Sequence of chain 1.C:
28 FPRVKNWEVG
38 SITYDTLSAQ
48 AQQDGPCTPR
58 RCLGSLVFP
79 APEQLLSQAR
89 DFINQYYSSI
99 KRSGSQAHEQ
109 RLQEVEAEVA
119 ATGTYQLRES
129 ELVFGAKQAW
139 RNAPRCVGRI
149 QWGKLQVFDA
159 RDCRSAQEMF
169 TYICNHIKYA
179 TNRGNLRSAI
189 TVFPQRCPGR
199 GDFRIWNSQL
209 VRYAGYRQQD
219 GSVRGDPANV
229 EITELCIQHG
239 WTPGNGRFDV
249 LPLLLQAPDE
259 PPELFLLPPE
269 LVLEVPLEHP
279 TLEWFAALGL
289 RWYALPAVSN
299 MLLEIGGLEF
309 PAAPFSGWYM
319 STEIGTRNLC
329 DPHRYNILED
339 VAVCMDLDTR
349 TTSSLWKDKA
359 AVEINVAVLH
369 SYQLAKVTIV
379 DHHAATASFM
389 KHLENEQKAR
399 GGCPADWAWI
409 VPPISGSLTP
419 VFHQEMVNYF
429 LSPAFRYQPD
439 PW

This protein binds this small molecule.
Small molecule (SMILES): Cc1cc(N)nc2cc(-c3ccc(CCN)cc3)ccc12

Binding-site contacts:
Ligand atom C02 contacts residue TRP316 of chain 1.C at 3.8 Å (hydrophobic).
Ligand atom N29 contacts residue HEM1 of chain 1.AA at 3.5 Å (h-bond).
Ligand atom C06 contacts residue VAL296 of chain 1.C at 3.5 Å (hydrophobic).
Ligand atom N02 contacts residue MET318 of chain 1.C at 3.9 Å.
Ligand atom C09 contacts residue HEM1 of chain 1.AA at 3.4 Å.
Ligand atom C23 contacts residue HEM1 of chain 1.AA at 3.6 Å.
Ligand atom C02 contacts residue PRO294 of chain 1.C at 4.0 Å (hydrophobic).
Ligand atom C24 contacts residue HEM1 of chain 1.AA at 3.9 Å.
Ligand atom C22 contacts residue ARG325 of chain 1.C at 3.2 Å.
Ligand atom C10 contacts residue GLU321 of chain 1.C at 3.4 Å.
Ligand atom C03 contacts residue HEM1 of chain 1.AA at 3.2 Å.
Ligand atom C04 contacts residue HEM1 of chain 1.AA at 3.7 Å.
Ligand atom C07 contacts residue VAL296 of chain 1.C at 3.2 Å (hydrophobic).
Ligand atom N02 contacts residue PRO294 of chain 1.C at 3.9 Å.
Ligand atom C06 contacts residue PHE313 of chain 1.C at 3.8 Å (hydrophobic).
Ligand atom N02 contacts residue TYR317 of chain 1.C at 3.7 Å.
Ligand atom N02 contacts residue HEM1 of chain 1.AA at 3.6 Å.
Ligand atom C03 contacts residue PRO294 of chain 1.C at 4.0 Å (hydrophobic).
Ligand atom N29 contacts residue TRP407 of chain 1.C at 3.9 Å.
Ligand atom C08 contacts residue HEM1 of chain 1.AA at 4.0 Å.
Ligand atom C27 contacts residue M161 of chain 1.CA at 3.9 Å.
Ligand atom N02 contacts residue GLU321 of chain 1.C at 2.6 Å (salt-bridge).
Ligand atom C02 contacts residue GLU321 of chain 1.C at 3.4 Å.
Ligand atom C07 contacts residue HEM1 of chain 1.AA at 4.0 Å.
Ligand atom C10 contacts residue HEM1 of chain 1.AA at 3.9 Å.
Ligand atom C23 contacts residue ARG325 of chain 1.C at 3.0 Å.
Ligand atom N01 contacts residue GLU321 of chain 1.C at 2.6 Å (salt-bridge).
Ligand atom C09 contacts residue GLU321 of chain 1.C at 3.4 Å.
Ligand atom C02 contacts residue HEM1 of chain 1.AA at 3.6 Å.
Ligand atom C22 contacts residue HEM1 of chain 1.AA at 3.6 Å.
Ligand atom C28 contacts residue M161 of chain 1.CA at 4.0 Å.
Ligand atom N02 contacts residue TRP316 of chain 1.C at 2.8 Å (h-bond).
Ligand atom C06 contacts residue HEM1 of chain 1.AA at 3.8 Å.
Ligand atom C08 contacts residue VAL296 of chain 1.C at 4.0 Å (hydrophobic).
Ligand atom C21 contacts residue HEM1 of chain 1.AA at 3.9 Å.
Ligand atom N01 contacts residue HEM1 of chain 1.AA at 3.8 Å.
Ligand atom C11 contacts residue HEM1 of chain 1.AA at 3.2 Å.
Ligand atom C26 contacts residue HEM1 of chain 1.AA at 3.1 Å.
Ligand atom C11 contacts residue PHE313 of chain 1.C at 3.5 Å (hydrophobic).
Ligand atom C25 contacts residue HEM1 of chain 1.AA at 2.9 Å.